Sequence of chain 1.B:
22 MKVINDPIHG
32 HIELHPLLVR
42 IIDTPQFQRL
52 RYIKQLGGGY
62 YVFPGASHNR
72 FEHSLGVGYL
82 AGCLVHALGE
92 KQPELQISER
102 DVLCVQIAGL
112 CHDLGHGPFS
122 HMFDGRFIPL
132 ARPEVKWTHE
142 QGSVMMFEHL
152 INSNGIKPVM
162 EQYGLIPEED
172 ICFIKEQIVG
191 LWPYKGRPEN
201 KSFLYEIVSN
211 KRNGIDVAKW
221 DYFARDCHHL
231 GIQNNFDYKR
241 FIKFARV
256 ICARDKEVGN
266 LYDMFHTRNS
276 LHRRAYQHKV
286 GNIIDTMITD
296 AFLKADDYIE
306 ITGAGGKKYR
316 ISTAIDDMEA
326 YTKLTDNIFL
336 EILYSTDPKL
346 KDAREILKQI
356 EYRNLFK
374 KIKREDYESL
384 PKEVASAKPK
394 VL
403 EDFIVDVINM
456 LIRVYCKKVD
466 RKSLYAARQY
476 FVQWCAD

Binding-site contacts:
Ligand atom C3' contacts residue VAL24 of chain 1.C at 3.5 Å (hydrophobic).
Ligand atom C1' contacts residue VAL63 of chain 1.B at 3.3 Å (hydrophobic).
Ligand atom C8 contacts residue ILE25 of chain 1.C at 3.4 Å (hydrophobic).
Ligand atom S2P contacts residue LEU360 of chain 1.B at 3.4 Å.
Ligand atom N1 contacts residue ASP44 of chain 1.C at 2.9 Å (salt-bridge).
Ligand atom N9 contacts residue ARG358 of chain 1.B at 3.5 Å (salt-bridge).
Ligand atom OP1 contacts residue HIS283 of chain 1.B at 2.6 Å (h-bond).
Ligand atom N7 contacts residue ARG52 of chain 1.C at 3.0 Å (salt-bridge).
Ligand atom O6 contacts residue ARG52 of chain 1.C at 3.2 Å (salt-bridge).
Ligand atom N9 contacts residue ILE25 of chain 1.C at 3.3 Å.
Ligand atom N2 contacts residue ARG358 of chain 1.B at 3.5 Å.
Ligand atom O4' contacts residue VAL63 of chain 1.B at 3.6 Å.
Ligand atom C5 contacts residue ARG52 of chain 1.C at 3.6 Å.
Ligand atom C4 contacts residue ARG358 of chain 1.B at 3.3 Å.
Ligand atom S2P contacts residue ASN26 of chain 1.C at 3.0 Å (h-bond).
Ligand atom O5' contacts residue VAL24 of chain 1.C at 3.5 Å (h-bond).
Ligand atom C8 contacts residue VAL63 of chain 1.B at 3.0 Å (hydrophobic).
Ligand atom O6 contacts residue ILE43 of chain 1.C at 3.3 Å.
Ligand atom C8 contacts residue TYR62 of chain 1.B at 3.2 Å (hydrophobic).
Ligand atom N3 contacts residue ARG358 of chain 1.B at 3.4 Å (salt-bridge).
Ligand atom OP1 contacts residue HIS32 of chain 1.C at 2.5 Å (h-bond).
Ligand atom O6 contacts residue GLN49 of chain 1.C at 3.0 Å (h-bond).
Ligand atom O4' contacts residue ARG358 of chain 1.B at 3.1 Å (salt-bridge).
Ligand atom O3' contacts residue VAL63 of chain 1.B at 3.5 Å.
Ligand atom C4 contacts residue ILE25 of chain 1.C at 3.4 Å (hydrophobic).
Ligand atom N2 contacts residue ASP44 of chain 1.C at 3.3 Å (salt-bridge).
Ligand atom N9 contacts residue TYR62 of chain 1.B at 3.5 Å (h-bond).
Ligand atom N7 contacts residue ILE25 of chain 1.C at 3.6 Å.
Ligand atom N7 contacts residue TYR62 of chain 1.B at 3.3 Å (h-bond).
Ligand atom O3' contacts residue LYS23 of chain 1.C at 3.3 Å (salt-bridge).
Ligand atom C2 contacts residue ASP44 of chain 1.C at 3.6 Å.
Ligand atom O4' contacts residue VAL24 of chain 1.C at 3.3 Å.
Ligand atom C2 contacts residue ARG358 of chain 1.B at 3.4 Å.
Ligand atom O6 contacts residue PHE72 of chain 1.C at 3.2 Å.
Ligand atom C2' contacts residue ILE25 of chain 1.C at 3.4 Å (hydrophobic).
Ligand atom C2' contacts residue VAL24 of chain 1.C at 3.2 Å (hydrophobic).
Ligand atom N9 contacts residue VAL63 of chain 1.B at 3.5 Å (h-bond).
Ligand atom OP1 contacts residue LYS23 of chain 1.C at 3.2 Å.
Ligand atom C5 contacts residue ILE25 of chain 1.C at 3.5 Å (hydrophobic).
Ligand atom S2P contacts residue ARG279 of chain 1.B at 2.5 Å (salt-bridge).

This protein binds this small molecule.
Small molecule (SMILES): Nc1ccn([C@H]2C[C@H](OP(O)(O)=S)[C@@H](CO[P](O)(=S)O[C@H]3C[C@H](n4cnc5c(=O)[nH]c(N)nc54)O[C@@H]3CO[P](=O)(S)O[C@H]3CCO[C@@H]3CO)O2)c(=O)n1

Sequence of chain 1.C:
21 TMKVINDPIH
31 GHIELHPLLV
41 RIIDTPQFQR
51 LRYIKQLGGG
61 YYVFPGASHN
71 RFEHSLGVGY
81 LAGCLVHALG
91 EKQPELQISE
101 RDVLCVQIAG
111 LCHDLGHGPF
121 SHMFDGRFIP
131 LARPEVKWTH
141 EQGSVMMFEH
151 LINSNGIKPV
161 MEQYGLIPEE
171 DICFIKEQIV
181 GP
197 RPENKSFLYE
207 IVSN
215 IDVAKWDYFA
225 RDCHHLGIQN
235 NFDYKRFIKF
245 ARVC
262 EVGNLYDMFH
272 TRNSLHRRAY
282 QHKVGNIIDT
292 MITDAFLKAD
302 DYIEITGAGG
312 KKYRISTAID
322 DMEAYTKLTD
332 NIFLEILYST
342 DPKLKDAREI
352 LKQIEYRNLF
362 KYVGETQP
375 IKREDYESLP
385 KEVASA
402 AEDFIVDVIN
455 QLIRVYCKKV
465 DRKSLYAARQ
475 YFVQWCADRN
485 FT